Binding-site contacts:
Ligand atom NH1 contacts residue ALA200 of chain 1.B at 3.3 Å (h-bond).
Ligand atom CB2 contacts residue SER205 of chain 1.B at 2.7 Å.
Ligand atom CG1 contacts residue TYR47 of chain 1.B at 3.4 Å (hydrophobic).
Ligand atom C3 contacts residue SER205 of chain 1.B at 2.3 Å.
Ligand atom CB1 contacts residue HIS43 of chain 1.B at 3.6 Å.
Ligand atom CD3 contacts residue GLY228 of chain 1.B at 3.7 Å.
Ligand atom O contacts residue TRP227 of chain 1.B at 3.1 Å.
Ligand atom CB1 contacts residue LEU96 of chain 1.B at 3.6 Å (hydrophobic).
Ligand atom NH2 contacts residue ASP199 of chain 1.B at 2.6 Å (salt-bridge).
Ligand atom NE contacts residue TRP227 of chain 1.B at 3.6 Å.
Ligand atom CZ contacts residue GLU94 of chain 1.B at 3.5 Å.
Ligand atom N2 contacts residue HIS43 of chain 1.B at 3.1 Å (h-bond).
Ligand atom NH1 contacts residue ASP199 of chain 1.B at 3.0 Å (salt-bridge).
Ligand atom C3 contacts residue HIS43 of chain 1.B at 1.5 Å.
Ligand atom CA2 contacts residue SER205 of chain 1.B at 2.3 Å.
Ligand atom CB contacts residue GLY228 of chain 1.B at 3.1 Å.
Ligand atom CB2 contacts residue SER226 of chain 1.B at 3.6 Å.
Ligand atom NH2 contacts residue GLY230 of chain 1.B at 2.9 Å (h-bond).
Ligand atom CZ1 contacts residue ASP199 of chain 1.B at 3.5 Å.
Ligand atom CA2 contacts residue HIS43 of chain 1.B at 3.5 Å.
Ligand atom N2 contacts residue SER226 of chain 1.B at 2.9 Å (h-bond).
Ligand atom NH2 contacts residue ALA200 of chain 1.B at 3.2 Å (h-bond).
Ligand atom N2 contacts residue SER205 of chain 1.B at 3.0 Å (h-bond).
Ligand atom CZ1 contacts residue ALA200 of chain 1.B at 3.4 Å (hydrophobic).
Ligand atom N contacts residue GLY228 of chain 1.B at 2.7 Å (h-bond).
Ligand atom CD contacts residue TRP50 of chain 1.B at 3.5 Å (hydrophobic).
Ligand atom C2 contacts residue HIS43 of chain 1.B at 2.7 Å.
Ligand atom CA contacts residue GLY228 of chain 1.B at 3.3 Å.
Ligand atom O2 contacts residue GLY203 of chain 1.B at 3.2 Å (h-bond).
Ligand atom O2 contacts residue SER205 of chain 1.B at 2.2 Å (h-bond).
Ligand atom CA2 contacts residue SER226 of chain 1.B at 3.6 Å.
Ligand atom NH1 contacts residue GLY238 of chain 1.B at 3.5 Å.
Ligand atom C2 contacts residue SER205 of chain 1.B at 1.3 Å.
Ligand atom CD3 contacts residue TRP227 of chain 1.B at 3.5 Å (hydrophobic).
Ligand atom NH2 contacts residue CYS231 of chain 1.B at 3.6 Å.
Ligand atom NE contacts residue GLY228 of chain 1.B at 3.3 Å (h-bond).
Ligand atom O contacts residue GLY228 of chain 1.B at 3.0 Å (h-bond).
Ligand atom O1 contacts residue TRP50 of chain 1.B at 3.5 Å.
Ligand atom O2 contacts residue HIS43 of chain 1.B at 3.6 Å.
Ligand atom C contacts residue GLY228 of chain 1.B at 3.6 Å.

The protein below binds the small molecule below.
Small molecule (SMILES): NC(=[NH2+])NCCC[C@H](NC(=O)[C@@H]1CCCN1C(=O)[C@H](N)Cc1ccccc1)[C@H](O)CCl

Sequence of chain 1.B:
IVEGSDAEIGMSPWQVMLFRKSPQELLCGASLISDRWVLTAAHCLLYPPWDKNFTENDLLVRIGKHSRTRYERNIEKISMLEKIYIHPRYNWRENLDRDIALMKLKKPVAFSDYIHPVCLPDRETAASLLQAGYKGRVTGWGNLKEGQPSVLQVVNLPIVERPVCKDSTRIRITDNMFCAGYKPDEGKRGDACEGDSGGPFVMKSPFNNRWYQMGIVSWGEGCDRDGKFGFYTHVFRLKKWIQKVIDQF